Sequence of chain 1.A:
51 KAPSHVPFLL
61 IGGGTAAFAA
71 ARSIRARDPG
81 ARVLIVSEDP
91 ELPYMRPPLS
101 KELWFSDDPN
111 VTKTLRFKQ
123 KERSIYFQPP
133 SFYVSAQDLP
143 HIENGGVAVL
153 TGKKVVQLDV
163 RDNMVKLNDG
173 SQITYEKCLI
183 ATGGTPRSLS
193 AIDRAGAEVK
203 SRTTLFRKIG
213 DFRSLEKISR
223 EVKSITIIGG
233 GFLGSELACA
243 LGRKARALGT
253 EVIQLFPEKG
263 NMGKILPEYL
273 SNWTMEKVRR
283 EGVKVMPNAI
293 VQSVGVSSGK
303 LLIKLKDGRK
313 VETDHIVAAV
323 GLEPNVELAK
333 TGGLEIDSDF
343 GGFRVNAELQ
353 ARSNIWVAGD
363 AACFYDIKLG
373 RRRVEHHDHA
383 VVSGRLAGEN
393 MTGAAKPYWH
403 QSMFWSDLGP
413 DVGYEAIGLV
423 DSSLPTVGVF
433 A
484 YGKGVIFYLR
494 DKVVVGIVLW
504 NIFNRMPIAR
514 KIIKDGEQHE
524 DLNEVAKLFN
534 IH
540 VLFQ

Binding-site contacts:
Ligand atom F08 contacts residue FAD1 of chain 1.D at 3.1 Å.
Ligand atom C01 contacts residue PHE234 of chain 1.A at 3.8 Å (hydrophobic).
Ligand atom C11 contacts residue TRP407 of chain 1.A at 3.5 Å (hydrophobic).
Ligand atom C01 contacts residue FAD1 of chain 1.D at 3.9 Å.
Ligand atom C09 contacts residue PHE234 of chain 1.A at 3.5 Å (hydrophobic).
Ligand atom N12 contacts residue GLU238 of chain 1.A at 2.8 Å (salt-bridge).
Ligand atom C10 contacts residue PHE234 of chain 1.A at 3.2 Å (hydrophobic).
Ligand atom N12 contacts residue FAD1 of chain 1.D at 3.0 Å (h-bond).
Ligand atom C06 contacts residue FAD1 of chain 1.D at 3.4 Å.
Ligand atom C01 contacts residue GLU377 of chain 1.A at 3.9 Å.
Ligand atom C06 contacts residue LEU235 of chain 1.A at 3.8 Å (hydrophobic).
Ligand atom C04 contacts residue FAD1 of chain 1.D at 3.5 Å.
Ligand atom N12 contacts residue TRP407 of chain 1.A at 2.8 Å (h-bond).
Ligand atom C11 contacts residue GLU238 of chain 1.A at 4.0 Å.
Ligand atom C07 contacts residue PHE234 of chain 1.A at 4.0 Å (hydrophobic).
Ligand atom C13 contacts residue PHE406 of chain 1.A at 4.0 Å (hydrophobic).
Ligand atom C01 contacts residue PHE406 of chain 1.A at 3.7 Å (hydrophobic).
Ligand atom F08 contacts residue GLU238 of chain 1.A at 3.3 Å.
Ligand atom C13 contacts residue FAD1 of chain 1.D at 3.4 Å.
Ligand atom C01 contacts residue HIS378 of chain 1.A at 3.1 Å.
Ligand atom F08 contacts residue LEU235 of chain 1.A at 3.1 Å.
Ligand atom C02 contacts residue FAD1 of chain 1.D at 3.6 Å.
Ligand atom F08 contacts residue SER100 of chain 1.A at 3.3 Å.
Ligand atom C13 contacts residue PHE234 of chain 1.A at 3.7 Å (hydrophobic).
Ligand atom N03 contacts residue PHE234 of chain 1.A at 3.6 Å.
Ligand atom C02 contacts residue PHE234 of chain 1.A at 3.6 Å (hydrophobic).
Ligand atom C11 contacts residue FAD1 of chain 1.D at 3.2 Å.
Ligand atom C04 contacts residue PHE234 of chain 1.A at 3.6 Å (hydrophobic).
Ligand atom C07 contacts residue LEU235 of chain 1.A at 3.7 Å (hydrophobic).
Ligand atom C10 contacts residue FAD1 of chain 1.D at 3.2 Å.
Ligand atom C11 contacts residue PHE234 of chain 1.A at 3.5 Å (hydrophobic).
Ligand atom C13 contacts residue TRP407 of chain 1.A at 3.4 Å (hydrophobic).
Ligand atom C05 contacts residue FAD1 of chain 1.D at 3.5 Å.
Ligand atom N12 contacts residue SER408 of chain 1.A at 3.5 Å.
Ligand atom N03 contacts residue GLU377 of chain 1.A at 4.0 Å.
Ligand atom C07 contacts residue GLU238 of chain 1.A at 3.8 Å.
Ligand atom N03 contacts residue FAD1 of chain 1.D at 3.7 Å.
Ligand atom C09 contacts residue FAD1 of chain 1.D at 3.1 Å.
Ligand atom C07 contacts residue FAD1 of chain 1.D at 3.2 Å.
Ligand atom C09 contacts residue GLU238 of chain 1.A at 3.3 Å.

This protein binds this small molecule.
Small molecule (SMILES): Cc1cc(N)c2cc(F)ccc2n1